Binding-site contacts:
Ligand atom O2 contacts residue GLY562 of chain 1.B at 3.2 Å (h-bond).
Ligand atom C7 contacts residue PHE386 of chain 1.A at 3.8 Å (hydrophobic).
Ligand atom C2 contacts residue LEU535 of chain 1.B at 3.7 Å (hydrophobic).
Ligand atom C7 contacts residue VAL359 of chain 1.A at 3.2 Å (hydrophobic).
Ligand atom N1 contacts residue LEU535 of chain 1.B at 3.7 Å.
Ligand atom C13 contacts residue LEU535 of chain 1.B at 3.6 Å (hydrophobic).
Ligand atom C4 contacts residue PHE386 of chain 1.A at 3.3 Å (hydrophobic).
Ligand atom C contacts residue ASP533 of chain 1.B at 3.7 Å.
Ligand atom O contacts residue LYS410 of chain 1.A at 3.6 Å.
Ligand atom N2 contacts residue ASP533 of chain 1.B at 2.7 Å (salt-bridge).
Ligand atom C contacts residue PHE386 of chain 1.A at 3.2 Å (hydrophobic).
Ligand atom C13 contacts residue TYR334 of chain 1.A at 3.1 Å (hydrophobic).
Ligand atom O contacts residue THR510 of chain 1.B at 3.3 Å.
Ligand atom C2 contacts residue THR564 of chain 1.B at 3.8 Å.
Ligand atom C8 contacts residue PHE386 of chain 1.A at 3.7 Å (hydrophobic).
Ligand atom C2 contacts residue ILE563 of chain 1.B at 3.7 Å (hydrophobic).
Ligand atom C3 contacts residue LEU535 of chain 1.B at 3.8 Å (hydrophobic).
Ligand atom C2 contacts residue PHE386 of chain 1.A at 3.5 Å (hydrophobic).
Ligand atom N1 contacts residue THR564 of chain 1.B at 3.0 Å (h-bond).
Ligand atom C12 contacts residue TYR334 of chain 1.A at 3.8 Å (hydrophobic).
Ligand atom N5 contacts residue TYR334 of chain 1.A at 3.7 Å.
Ligand atom C6 contacts residue PHE329 of chain 1.A at 3.7 Å (hydrophobic).
Ligand atom C11 contacts residue VAL333 of chain 1.A at 3.7 Å (hydrophobic).
Ligand atom C4 contacts residue ASP533 of chain 1.B at 3.7 Å.
Ligand atom N3 contacts residue PHE386 of chain 1.A at 3.5 Å.
Ligand atom C2 contacts residue ASP533 of chain 1.B at 3.8 Å.
Ligand atom C8 contacts residue TYR334 of chain 1.A at 3.6 Å (hydrophobic).
Ligand atom C4 contacts residue THR510 of chain 1.B at 3.8 Å.
Ligand atom N1 contacts residue PHE386 of chain 1.A at 3.8 Å.
Ligand atom O contacts residue PHE386 of chain 1.A at 3.6 Å.
Ligand atom C3 contacts residue PHE386 of chain 1.A at 3.8 Å (hydrophobic).
Ligand atom N4 contacts residue ILE563 of chain 1.B at 3.1 Å.
Ligand atom C9 contacts residue TYR334 of chain 1.A at 3.6 Å (hydrophobic).
Ligand atom N4 contacts residue THR564 of chain 1.B at 3.1 Å (h-bond).
Ligand atom N2 contacts residue PHE386 of chain 1.A at 3.1 Å.
Ligand atom C1 contacts residue PHE386 of chain 1.A at 3.3 Å (hydrophobic).
Ligand atom N contacts residue PHE386 of chain 1.A at 3.5 Å.
Ligand atom N4 contacts residue ASP533 of chain 1.B at 2.7 Å (salt-bridge).
Ligand atom N2 contacts residue THR510 of chain 1.B at 3.8 Å.
Ligand atom N5 contacts residue LEU535 of chain 1.B at 3.8 Å.

Sequence of chain 1.B:
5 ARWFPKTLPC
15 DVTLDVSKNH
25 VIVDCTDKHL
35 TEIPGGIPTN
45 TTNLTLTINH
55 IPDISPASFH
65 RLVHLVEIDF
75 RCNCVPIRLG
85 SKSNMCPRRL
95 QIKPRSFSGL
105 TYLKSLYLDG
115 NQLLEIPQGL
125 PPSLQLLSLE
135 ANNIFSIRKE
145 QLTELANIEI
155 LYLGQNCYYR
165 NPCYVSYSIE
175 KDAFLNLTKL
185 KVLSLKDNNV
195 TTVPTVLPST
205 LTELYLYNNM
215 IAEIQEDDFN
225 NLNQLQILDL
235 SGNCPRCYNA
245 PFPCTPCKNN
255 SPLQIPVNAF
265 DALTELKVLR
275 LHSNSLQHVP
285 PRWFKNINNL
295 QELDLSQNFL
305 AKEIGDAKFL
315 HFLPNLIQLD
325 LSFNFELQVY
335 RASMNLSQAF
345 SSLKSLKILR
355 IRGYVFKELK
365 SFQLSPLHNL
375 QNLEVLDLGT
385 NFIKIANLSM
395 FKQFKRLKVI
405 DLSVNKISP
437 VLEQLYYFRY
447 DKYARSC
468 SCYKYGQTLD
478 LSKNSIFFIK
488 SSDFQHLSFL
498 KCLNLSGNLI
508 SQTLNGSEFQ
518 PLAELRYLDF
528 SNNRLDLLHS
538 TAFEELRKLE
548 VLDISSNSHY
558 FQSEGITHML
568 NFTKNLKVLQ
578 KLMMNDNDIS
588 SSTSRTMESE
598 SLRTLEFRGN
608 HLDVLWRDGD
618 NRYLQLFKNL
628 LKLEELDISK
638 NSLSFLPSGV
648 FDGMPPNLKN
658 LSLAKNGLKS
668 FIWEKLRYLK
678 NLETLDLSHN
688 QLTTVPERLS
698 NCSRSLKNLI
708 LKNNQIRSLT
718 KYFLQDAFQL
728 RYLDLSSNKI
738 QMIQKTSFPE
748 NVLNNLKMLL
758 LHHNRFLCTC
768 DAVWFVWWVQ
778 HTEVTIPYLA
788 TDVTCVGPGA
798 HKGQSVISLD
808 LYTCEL

Sequence of chain 1.A:
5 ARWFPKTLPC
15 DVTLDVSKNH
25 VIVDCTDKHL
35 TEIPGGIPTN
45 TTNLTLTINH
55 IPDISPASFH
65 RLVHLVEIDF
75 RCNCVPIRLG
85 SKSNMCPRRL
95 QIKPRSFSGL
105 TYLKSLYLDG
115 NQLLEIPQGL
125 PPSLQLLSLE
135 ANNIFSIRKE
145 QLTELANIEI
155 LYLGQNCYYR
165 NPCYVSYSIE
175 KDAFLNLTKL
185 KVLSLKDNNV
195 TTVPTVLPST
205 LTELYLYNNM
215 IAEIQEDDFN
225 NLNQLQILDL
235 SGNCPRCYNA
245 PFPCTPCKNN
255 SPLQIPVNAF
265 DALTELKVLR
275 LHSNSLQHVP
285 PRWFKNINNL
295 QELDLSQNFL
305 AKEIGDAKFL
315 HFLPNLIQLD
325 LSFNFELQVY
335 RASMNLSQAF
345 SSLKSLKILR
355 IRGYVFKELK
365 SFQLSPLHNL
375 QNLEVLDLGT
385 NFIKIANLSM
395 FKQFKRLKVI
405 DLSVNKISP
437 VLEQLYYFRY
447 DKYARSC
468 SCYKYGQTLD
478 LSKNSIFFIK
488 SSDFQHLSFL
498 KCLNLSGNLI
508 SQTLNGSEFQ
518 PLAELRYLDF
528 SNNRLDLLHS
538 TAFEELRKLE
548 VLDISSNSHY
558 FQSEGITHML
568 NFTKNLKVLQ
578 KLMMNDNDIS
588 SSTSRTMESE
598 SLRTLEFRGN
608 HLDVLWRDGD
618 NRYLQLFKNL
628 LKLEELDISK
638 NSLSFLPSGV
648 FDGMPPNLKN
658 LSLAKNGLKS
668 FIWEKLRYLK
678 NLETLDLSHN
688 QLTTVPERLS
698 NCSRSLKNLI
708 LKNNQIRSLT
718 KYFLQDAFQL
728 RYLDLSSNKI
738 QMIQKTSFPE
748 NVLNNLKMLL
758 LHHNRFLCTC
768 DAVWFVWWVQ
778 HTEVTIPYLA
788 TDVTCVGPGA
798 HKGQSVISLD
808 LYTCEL

The protein below binds the small molecule below.
Small molecule (SMILES): COCCOc1nc(N)c2[nH]c(=O)n(Cc3cccnc3)c2n1